Sequence of chain 2.E:
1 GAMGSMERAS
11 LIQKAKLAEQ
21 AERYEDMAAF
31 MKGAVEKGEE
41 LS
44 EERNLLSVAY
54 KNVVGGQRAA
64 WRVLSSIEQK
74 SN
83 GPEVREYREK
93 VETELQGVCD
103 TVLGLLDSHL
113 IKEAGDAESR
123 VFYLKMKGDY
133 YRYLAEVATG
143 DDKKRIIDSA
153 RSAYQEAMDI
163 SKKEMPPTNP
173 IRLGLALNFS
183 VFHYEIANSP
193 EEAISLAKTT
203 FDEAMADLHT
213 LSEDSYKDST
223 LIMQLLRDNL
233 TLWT

A small-molecule ligand and the protein it binds are described below.
Small molecule (SMILES): CC(C)C[C@H](NC(=O)[C@@H]1CCCN1C(=O)[C@H](CC1=CN=C2CC=CC=C12)NC(=O)[C@@H](NC(=O)[C@H](CS)NC(=O)[C@H](CO)NC(=O)[C@@H](N)CCCN=C(N)N)[C@@H](C)OP(=O)(O)O)C(=O)N1CCC[C@H]1C=O

Binding-site contacts:
Ligand atom N contacts residue ASN180 of chain 2.E at 3.1 Å (h-bond).
Ligand atom O contacts residue ASN231 of chain 2.E at 3.3 Å (h-bond).
Ligand atom CZ2 contacts residue ASP220 of chain 2.E at 3.6 Å.
Ligand atom CD2 contacts residue ILE224 of chain 2.E at 3.8 Å (hydrophobic).
Ligand atom O1P contacts residue ARG134 of chain 2.E at 2.8 Å (salt-bridge).
Ligand atom O contacts residue LYS54 of chain 2.E at 3.0 Å (salt-bridge).
Ligand atom CD1 contacts residue ILE224 of chain 2.E at 3.7 Å (hydrophobic).
Ligand atom N contacts residue LEU179 of chain 2.E at 3.7 Å.
Ligand atom C contacts residue ASN180 of chain 2.E at 3.7 Å.
Ligand atom O3P contacts residue TYR135 of chain 2.E at 3.8 Å.
Ligand atom O contacts residue LYS54 of chain 2.E at 3.6 Å (salt-bridge).
Ligand atom O3P contacts residue ARG134 of chain 2.E at 2.6 Å (salt-bridge).
Ligand atom P contacts residue TYR135 of chain 2.E at 3.7 Å.
Ligand atom CD contacts residue LYS54 of chain 2.E at 3.6 Å.
Ligand atom CA contacts residue ASN231 of chain 2.E at 3.8 Å.
Ligand atom N contacts residue GLU187 of chain 2.E at 3.6 Å.
Ligand atom O contacts residue VAL183 of chain 2.E at 3.6 Å.
Ligand atom N contacts residue ASN231 of chain 2.E at 3.0 Å (h-bond).
Ligand atom OG contacts residue GLU187 of chain 2.E at 2.4 Å (salt-bridge).
Ligand atom CG2 contacts residue ASN180 of chain 2.E at 3.4 Å.
Ligand atom OG contacts residue TRP235 of chain 2.E at 3.5 Å (h-bond).
Ligand atom CB contacts residue GLU187 of chain 2.E at 3.6 Å.
Ligand atom C contacts residue ASN231 of chain 2.E at 3.8 Å.
Ligand atom P contacts residue ARG61 of chain 2.E at 3.7 Å.
Ligand atom CD contacts residue LYS127 of chain 2.E at 3.8 Å.
Ligand atom O contacts residue ASN180 of chain 2.E at 2.9 Å (h-bond).
Ligand atom CA contacts residue ASN180 of chain 2.E at 3.4 Å.
Ligand atom CB contacts residue ASN180 of chain 2.E at 3.2 Å.
Ligand atom O contacts residue LYS127 of chain 2.E at 2.8 Å (salt-bridge).
Ligand atom CG2 contacts residue ARG134 of chain 2.E at 3.4 Å.
Ligand atom P contacts residue ARG134 of chain 2.E at 3.6 Å.
Ligand atom CG contacts residue ILE224 of chain 2.E at 3.7 Å (hydrophobic).
Ligand atom C contacts residue LYS54 of chain 2.E at 3.6 Å.
Ligand atom O contacts residue LEU179 of chain 2.E at 3.8 Å.
Ligand atom CA contacts residue LEU179 of chain 2.E at 3.8 Å (hydrophobic).
Ligand atom N contacts residue LYS54 of chain 2.E at 3.4 Å (salt-bridge).
Ligand atom O2P contacts residue ARG61 of chain 2.E at 2.9 Å (salt-bridge).
Ligand atom O3P contacts residue ARG61 of chain 2.E at 2.8 Å (salt-bridge).
Ligand atom O1P contacts residue LYS54 of chain 2.E at 3.1 Å (salt-bridge).
Ligand atom O1P contacts residue TYR135 of chain 2.E at 2.6 Å (h-bond).